The protein below binds the small molecule below.
Small molecule (SMILES): COC(=O)CCCCCCCCO[C@@H]1O[C@H](CO)[C@H](O)[C@H](O)[C@H]1O

Sequence of chain 1.A:
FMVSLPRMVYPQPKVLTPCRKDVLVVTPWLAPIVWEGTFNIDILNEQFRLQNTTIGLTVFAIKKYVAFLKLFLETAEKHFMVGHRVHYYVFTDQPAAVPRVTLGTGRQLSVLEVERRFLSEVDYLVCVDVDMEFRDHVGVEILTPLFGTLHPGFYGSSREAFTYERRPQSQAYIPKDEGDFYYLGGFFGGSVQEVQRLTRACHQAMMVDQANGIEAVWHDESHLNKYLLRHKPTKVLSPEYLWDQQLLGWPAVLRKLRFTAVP

Binding-site contacts:
Ligand atom CAJ contacts residue LEU268 of chain 1.A at 3.6 Å (hydrophobic).
Ligand atom CAK contacts residue GLY174 of chain 1.A at 4.2 Å.
Ligand atom O5 contacts residue HIS172 of chain 1.A at 3.4 Å (h-bond).
Ligand atom O3 contacts residue UDP1 of chain 1.K at 3.2 Å (h-bond).
Ligand atom O6 contacts residue THR184 of chain 1.A at 2.7 Å (h-bond).
Ligand atom O4 contacts residue HIS172 of chain 1.A at 2.8 Å (h-bond).
Ligand atom C3 contacts residue TRP239 of chain 1.A at 3.7 Å (hydrophobic).
Ligand atom C4 contacts residue TRP239 of chain 1.A at 3.6 Å (hydrophobic).
Ligand atom C2 contacts residue HIS172 of chain 1.A at 4.0 Å.
Ligand atom O5 contacts residue PHE175 of chain 1.A at 3.9 Å.
Ligand atom CAI contacts residue GLY174 of chain 1.A at 3.4 Å.
Ligand atom OAP contacts residue HIS172 of chain 1.A at 3.6 Å.
Ligand atom CAL contacts residue HIS172 of chain 1.A at 4.1 Å.
Ligand atom O4 contacts residue GLU242 of chain 1.A at 2.7 Å (salt-bridge).
Ligand atom CAH contacts residue LEU269 of chain 1.A at 3.5 Å (hydrophobic).
Ligand atom CAG contacts residue GLY174 of chain 1.A at 4.1 Å.
Ligand atom C4 contacts residue HIS172 of chain 1.A at 3.9 Å.
Ligand atom C4 contacts residue GLU242 of chain 1.A at 3.4 Å.
Ligand atom OAB contacts residue LEU263 of chain 1.A at 3.4 Å.
Ligand atom C5 contacts residue HIS172 of chain 1.A at 4.0 Å.
Ligand atom O1 contacts residue HIS172 of chain 1.A at 3.9 Å.
Ligand atom C1 contacts residue HIS172 of chain 1.A at 4.0 Å.
Ligand atom CAL contacts residue PRO173 of chain 1.A at 4.1 Å (hydrophobic).
Ligand atom CAA contacts residue LEU205 of chain 1.A at 3.3 Å (hydrophobic).
Ligand atom C6 contacts residue THR184 of chain 1.A at 3.3 Å.
Ligand atom C6 contacts residue TYR203 of chain 1.A at 3.8 Å (hydrophobic).
Ligand atom CAK contacts residue PHE175 of chain 1.A at 3.4 Å (hydrophobic).
Ligand atom C5 contacts residue TRP239 of chain 1.A at 3.6 Å (hydrophobic).
Ligand atom C6 contacts residue PHE175 of chain 1.A at 4.1 Å (hydrophobic).
Ligand atom O6 contacts residue TRP239 of chain 1.A at 3.5 Å (h-bond).
Ligand atom CAI contacts residue HIS172 of chain 1.A at 3.4 Å.
Ligand atom O6 contacts residue PHE175 of chain 1.A at 3.2 Å.
Ligand atom CAJ contacts residue LEU269 of chain 1.A at 3.9 Å (hydrophobic).
Ligand atom CAA contacts residue HIS172 of chain 1.A at 3.6 Å.
Ligand atom C6 contacts residue TRP239 of chain 1.A at 3.5 Å (hydrophobic).
Ligand atom C5 contacts residue GLU242 of chain 1.A at 4.1 Å.
Ligand atom OAB contacts residue PRO173 of chain 1.A at 4.1 Å.
Ligand atom CAK contacts residue HIS172 of chain 1.A at 3.7 Å.
Ligand atom C6 contacts residue GLU242 of chain 1.A at 3.5 Å.
Ligand atom CAO contacts residue ASP265 of chain 1.A at 3.9 Å.